Sequence of chain 1.B:
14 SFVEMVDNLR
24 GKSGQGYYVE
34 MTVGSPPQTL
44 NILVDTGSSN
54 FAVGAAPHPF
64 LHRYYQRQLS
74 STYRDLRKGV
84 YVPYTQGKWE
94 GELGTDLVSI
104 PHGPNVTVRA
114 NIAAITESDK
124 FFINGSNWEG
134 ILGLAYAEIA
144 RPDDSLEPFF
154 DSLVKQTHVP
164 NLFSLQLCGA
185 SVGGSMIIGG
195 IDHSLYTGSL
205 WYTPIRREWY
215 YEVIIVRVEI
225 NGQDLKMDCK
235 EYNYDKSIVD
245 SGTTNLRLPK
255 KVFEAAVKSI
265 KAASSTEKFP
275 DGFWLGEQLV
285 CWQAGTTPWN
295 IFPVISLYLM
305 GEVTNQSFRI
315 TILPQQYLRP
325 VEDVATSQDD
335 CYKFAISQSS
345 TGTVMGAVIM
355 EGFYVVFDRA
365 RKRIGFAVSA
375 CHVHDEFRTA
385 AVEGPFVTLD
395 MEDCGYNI

Binding-site contacts:
Ligand atom O42 contacts residue THR247 of chain 1.B at 3.4 Å.
Ligand atom C60 contacts residue GLY50 of chain 1.B at 3.8 Å.
Ligand atom O37 contacts residue GLN89 of chain 1.B at 3.0 Å (h-bond).
Ligand atom O61 contacts residue THR88 of chain 1.B at 3.0 Å (h-bond).
Ligand atom C13 contacts residue LEU46 of chain 1.B at 3.6 Å (hydrophobic).
Ligand atom O37 contacts residue THR88 of chain 1.B at 3.4 Å.
Ligand atom C73 contacts residue PRO86 of chain 1.B at 3.7 Å (hydrophobic).
Ligand atom C43 contacts residue TYR87 of chain 1.B at 3.5 Å (hydrophobic).
Ligand atom C13 contacts residue GLY246 of chain 1.B at 3.7 Å.
Ligand atom C67 contacts residue TYR214 of chain 1.B at 3.6 Å (hydrophobic).
Ligand atom C19 contacts residue GLY29 of chain 1.B at 3.7 Å.
Ligand atom C70 contacts residue ILE142 of chain 1.B at 3.8 Å (hydrophobic).
Ligand atom N1 contacts residue THR247 of chain 1.B at 3.8 Å.
Ligand atom N62 contacts residue GLY50 of chain 1.B at 2.9 Å (h-bond).
Ligand atom O42 contacts residue THR248 of chain 1.B at 2.9 Å (h-bond).
Ligand atom C64 contacts residue TYR214 of chain 1.B at 3.8 Å (hydrophobic).
Ligand atom O49 contacts residue ASP48 of chain 1.B at 2.5 Å (salt-bridge).
Ligand atom O61 contacts residue TYR87 of chain 1.B at 3.1 Å.
Ligand atom C5 contacts residue ASP48 of chain 1.B at 3.8 Å.
Ligand atom N1 contacts residue GLY246 of chain 1.B at 3.0 Å (h-bond).
Ligand atom C56 contacts residue ASP244 of chain 1.B at 3.5 Å.
Ligand atom C19 contacts residue GLN28 of chain 1.B at 3.6 Å.
Ligand atom C51 contacts residue ASP244 of chain 1.B at 3.3 Å.
Ligand atom C56 contacts residue THR88 of chain 1.B at 3.8 Å.
Ligand atom C43 contacts residue GLN89 of chain 1.B at 3.5 Å.
Ligand atom C34 contacts residue THR247 of chain 1.B at 3.8 Å.
Ligand atom C67 contacts residue GLY50 of chain 1.B at 3.5 Å.
Ligand atom C22 contacts residue THR248 of chain 1.B at 3.8 Å.
Ligand atom C54 contacts residue ASP244 of chain 1.B at 3.4 Å.
Ligand atom C47 contacts residue ASP48 of chain 1.B at 3.6 Å.
Ligand atom C22 contacts residue GLY246 of chain 1.B at 3.7 Å.
Ligand atom O49 contacts residue ASP244 of chain 1.B at 2.6 Å (salt-bridge).
Ligand atom C3 contacts residue GLY246 of chain 1.B at 3.8 Å.
Ligand atom C28 contacts residue THR248 of chain 1.B at 3.6 Å.
Ligand atom C43 contacts residue PHE124 of chain 1.B at 3.8 Å (hydrophobic).
Ligand atom O49 contacts residue GLY246 of chain 1.B at 3.6 Å (h-bond).
Ligand atom C54 contacts residue GLY50 of chain 1.B at 3.7 Å.
Ligand atom C5 contacts residue GLY246 of chain 1.B at 3.7 Å.
Ligand atom C73 contacts residue VAL85 of chain 1.B at 3.8 Å (hydrophobic).
Ligand atom C47 contacts residue ASP244 of chain 1.B at 3.5 Å.

This small molecule binds to this protein.
Small molecule (SMILES): CCCCNC(=O)[C@H](C)C[C@H](O)[C@@H]1C[C@H](C)CCCCCCCC(=O)N[C@@H](C)C(=O)N1